Binding-site contacts:
Ligand atom N1 contacts residue TYR75 of chain 1.A at 3.6 Å.
Ligand atom N7 contacts residue THR72 of chain 1.A at 3.5 Å.
Ligand atom O3' contacts residue ARG76 of chain 1.A at 3.4 Å.
Ligand atom O6 contacts residue ASN84 of chain 1.A at 3.0 Å (h-bond).
Ligand atom N4 contacts residue ARG65 of chain 1.A at 3.2 Å (salt-bridge).
Ligand atom N2 contacts residue ASN80 of chain 1.A at 3.5 Å (h-bond).
Ligand atom O2 contacts residue ARG65 of chain 1.A at 3.3 Å (salt-bridge).
Ligand atom O5' contacts residue THR72 of chain 1.A at 3.4 Å (h-bond).
Ligand atom C7 contacts residue ALA60 of chain 1.A at 3.4 Å (hydrophobic).
Ligand atom O4 contacts residue LYS56 of chain 1.A at 3.4 Å.
Ligand atom N1 contacts residue ARG76 of chain 1.A at 2.9 Å (salt-bridge).
Ligand atom C4 contacts residue ARG65 of chain 1.A at 3.2 Å.
Ligand atom OP2 contacts residue SER68 of chain 1.A at 3.3 Å.
Ligand atom O2 contacts residue ASN80 of chain 1.A at 2.8 Å (h-bond).
Ligand atom C2 contacts residue TYR75 of chain 1.A at 3.5 Å (hydrophobic).
Ligand atom C8 contacts residue THR72 of chain 1.A at 3.5 Å.
Ligand atom C1' contacts residue SER68 of chain 1.A at 3.3 Å.
Ligand atom N1 contacts residue ASN80 of chain 1.A at 3.6 Å (h-bond).
Ligand atom O2 contacts residue ASP67 of chain 1.A at 2.9 Å (salt-bridge).
Ligand atom C6 contacts residue TYR75 of chain 1.A at 3.3 Å (hydrophobic).
Ligand atom O2 contacts residue PHE64 of chain 1.A at 3.3 Å.
Ligand atom C4' contacts residue SER68 of chain 1.A at 3.3 Å.
Ligand atom N3 contacts residue TYR75 of chain 1.A at 3.5 Å.
Ligand atom O3' contacts residue SER68 of chain 1.A at 3.5 Å.
Ligand atom N4 contacts residue SER63 of chain 1.A at 3.0 Å (h-bond).
Ligand atom C2 contacts residue ARG65 of chain 1.A at 3.6 Å.
Ligand atom C8 contacts residue TYR75 of chain 1.A at 3.5 Å (hydrophobic).
Ligand atom N9 contacts residue TYR75 of chain 1.A at 3.5 Å.
Ligand atom C4 contacts residue TYR75 of chain 1.A at 3.6 Å (hydrophobic).
Ligand atom OP2 contacts residue ALA69 of chain 1.A at 2.8 Å (h-bond).
Ligand atom O4' contacts residue SER68 of chain 1.A at 3.2 Å (h-bond).
Ligand atom O2 contacts residue GLY66 of chain 1.A at 3.1 Å (h-bond).
Ligand atom N3 contacts residue ARG65 of chain 1.A at 3.0 Å (salt-bridge).
Ligand atom C5 contacts residue TYR75 of chain 1.A at 3.4 Å (hydrophobic).
Ligand atom N6 contacts residue THR72 of chain 1.A at 2.9 Å (h-bond).
Ligand atom O4' contacts residue TRP73 of chain 1.A at 3.5 Å.
Ligand atom OP2 contacts residue THR72 of chain 1.A at 2.7 Å (h-bond).
Ligand atom N7 contacts residue TYR75 of chain 1.A at 3.4 Å.
Ligand atom C2 contacts residue ASN80 of chain 1.A at 3.5 Å.
Ligand atom C2 contacts residue ARG76 of chain 1.A at 3.5 Å.

Sequence of chain 1.A:
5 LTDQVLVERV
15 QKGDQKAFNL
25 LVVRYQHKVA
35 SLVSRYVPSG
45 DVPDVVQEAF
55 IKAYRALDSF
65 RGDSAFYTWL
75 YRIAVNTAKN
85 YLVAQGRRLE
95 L

This small molecule binds to this protein.
Small molecule (SMILES): Cc1cn([C@H]2C[C@H](O[P](=O)(O)OC[C@H]3O[C@@H](n4ccc(N)nc4=O)C[C@@H]3O[P](=O)(O)OC[C@H]3O[C@@H](n4cnc5c(N)ncnc54)C[C@@H]3O[P](=O)(O)OC[C@H]3O[C@@H](n4cnc5c(N)ncnc54)C[C@@H]3O[P](=O)(O)OC[C@H]3O[C@@H](n4cnc5c(N)ncnc54)C[C@@H]3O)[C@@H](CO[P](=O)(O)O[C@H]3C[C@H](n4cnc5c(=O)nc(N)[nH]c54)O[C@@H]3CO[P](=O)(O)O[C@H]3C[C@H](n4cc(C)c(=O)[nH]c4=O)O[C@@H]3COP(=O)=O)O2)c(=O)[nH]c1=O